The protein below binds the small molecule below.
Small molecule (SMILES): NCCCCN1N=C(c2ccc(NC(=O)N3Cc4ccncc4C3)cc2)C[C@H](c2cccc3ncccc23)C1=O

Binding-site contacts:
Ligand atom O11 contacts residue PHE194 of chain 1.D at 3.5 Å.
Ligand atom O11 contacts residue ARG312 of chain 1.D at 3.5 Å.
Ligand atom C9 contacts residue TYR19 of chain 1.C at 3.5 Å (hydrophobic).
Ligand atom C36 contacts residue TYR189 of chain 1.D at 3.3 Å (hydrophobic).
Ligand atom C14 contacts residue ILE352 of chain 1.D at 3.5 Å (hydrophobic).
Ligand atom O11 contacts residue SER276 of chain 1.D at 2.5 Å (h-bond).
Ligand atom C14 contacts residue SER276 of chain 1.D at 3.3 Å.
Ligand atom C6 contacts residue PHE194 of chain 1.D at 3.5 Å (hydrophobic).
Ligand atom N26 contacts residue LYS190 of chain 1.D at 2.5 Å (salt-bridge).
Ligand atom N2 contacts residue PHE194 of chain 1.D at 3.4 Å.
Ligand atom N33 contacts residue VAL243 of chain 1.D at 3.4 Å.
Ligand atom C27 contacts residue LYS190 of chain 1.D at 3.3 Å.
Ligand atom C1 contacts residue SER276 of chain 1.D at 3.3 Å.
Ligand atom C40 contacts residue VAL243 of chain 1.D at 3.2 Å (hydrophobic).
Ligand atom C7 contacts residue TYR19 of chain 1.C at 3.4 Å (hydrophobic).
Ligand atom C18 contacts residue ILE310 of chain 1.D at 3.4 Å (hydrophobic).
Ligand atom C28 contacts residue GLY186 of chain 1.D at 3.2 Å.
Ligand atom C3 contacts residue ASP220 of chain 1.D at 3.0 Å.
Ligand atom N38 contacts residue TYR189 of chain 1.D at 3.1 Å.
Ligand atom C25 contacts residue ALA380 of chain 1.D at 3.3 Å (hydrophobic).
Ligand atom C10 contacts residue TYR19 of chain 1.C at 3.4 Å (hydrophobic).
Ligand atom C3 contacts residue PHE194 of chain 1.D at 3.5 Å (hydrophobic).
Ligand atom C27 contacts residue GLY186 of chain 1.D at 3.2 Å.
Ligand atom C17 contacts residue ILE310 of chain 1.D at 3.5 Å (hydrophobic).
Ligand atom C4 contacts residue ASP220 of chain 1.D at 3.3 Å.
Ligand atom C9 contacts residue ARG197 of chain 1.D at 3.5 Å.
Ligand atom C6 contacts residue ARG312 of chain 1.D at 3.2 Å.
Ligand atom C23 contacts residue ALA380 of chain 1.D at 3.4 Å (hydrophobic).
Ligand atom C22 contacts residue LYS190 of chain 1.D at 3.5 Å.
Ligand atom C24 contacts residue ALA380 of chain 1.D at 3.1 Å (hydrophobic).
Ligand atom C4 contacts residue TYR19 of chain 1.C at 3.5 Å (hydrophobic).
Ligand atom C5 contacts residue TYR19 of chain 1.C at 3.3 Å (hydrophobic).
Ligand atom C10 contacts residue ASP220 of chain 1.D at 3.2 Å.
Ligand atom C24 contacts residue ILE379 of chain 1.D at 3.4 Å (hydrophobic).
Ligand atom C4 contacts residue PHE194 of chain 1.D at 3.5 Å (hydrophobic).
Ligand atom N8 contacts residue TYR19 of chain 1.C at 3.2 Å (h-bond).
Ligand atom C23 contacts residue ILE379 of chain 1.D at 3.3 Å (hydrophobic).
Ligand atom C24 contacts residue VAL351 of chain 1.D at 3.3 Å (hydrophobic).
Ligand atom C39 contacts residue VAL243 of chain 1.D at 3.2 Å (hydrophobic).
Ligand atom C1 contacts residue PHE194 of chain 1.D at 3.5 Å (hydrophobic).

Sequence of chain 1.D:
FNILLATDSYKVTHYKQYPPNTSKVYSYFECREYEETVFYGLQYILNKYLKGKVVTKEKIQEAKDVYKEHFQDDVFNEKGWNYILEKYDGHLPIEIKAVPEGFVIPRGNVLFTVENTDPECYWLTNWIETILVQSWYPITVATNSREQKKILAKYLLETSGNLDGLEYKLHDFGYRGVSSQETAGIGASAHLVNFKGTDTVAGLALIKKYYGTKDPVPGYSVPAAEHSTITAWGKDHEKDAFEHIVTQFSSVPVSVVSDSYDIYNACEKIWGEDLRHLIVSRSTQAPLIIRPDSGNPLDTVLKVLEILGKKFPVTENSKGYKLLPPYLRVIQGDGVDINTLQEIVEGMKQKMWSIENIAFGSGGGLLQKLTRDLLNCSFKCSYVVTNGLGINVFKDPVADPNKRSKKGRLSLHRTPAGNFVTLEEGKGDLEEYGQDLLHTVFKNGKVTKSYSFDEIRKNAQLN

Sequence of chain 1.C:
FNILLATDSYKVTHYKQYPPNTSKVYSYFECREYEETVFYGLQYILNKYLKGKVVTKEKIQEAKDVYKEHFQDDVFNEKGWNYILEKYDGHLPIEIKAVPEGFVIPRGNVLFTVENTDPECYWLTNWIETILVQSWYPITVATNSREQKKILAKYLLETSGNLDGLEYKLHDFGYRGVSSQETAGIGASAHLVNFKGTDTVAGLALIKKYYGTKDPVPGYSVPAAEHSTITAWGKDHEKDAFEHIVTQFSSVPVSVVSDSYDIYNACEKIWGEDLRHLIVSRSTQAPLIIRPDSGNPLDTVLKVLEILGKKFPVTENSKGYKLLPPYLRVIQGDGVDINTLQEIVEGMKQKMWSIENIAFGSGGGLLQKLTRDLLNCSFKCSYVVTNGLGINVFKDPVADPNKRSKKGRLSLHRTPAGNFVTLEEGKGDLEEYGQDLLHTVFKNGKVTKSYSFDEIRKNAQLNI